Binding-site contacts:
Ligand atom O8 contacts residue PHE187 of chain 1.A at 3.6 Å.
Ligand atom C31 contacts residue HIS166 of chain 1.A at 3.8 Å.
Ligand atom C1 contacts residue THR109 of chain 1.A at 3.8 Å.
Ligand atom C28 contacts residue ILE93 of chain 1.A at 3.6 Å (hydrophobic).
Ligand atom C16 contacts residue ALA61 of chain 1.A at 3.5 Å (hydrophobic).
Ligand atom C16 contacts residue LEU175 of chain 1.A at 3.7 Å (hydrophobic).
Ligand atom N15 contacts residue ASP110 of chain 1.A at 3.8 Å.
Ligand atom C18 contacts residue PHE187 of chain 1.A at 3.7 Å (hydrophobic).
Ligand atom N21 contacts residue MET112 of chain 1.A at 2.9 Å (h-bond).
Ligand atom C10 contacts residue ASP186 of chain 1.A at 3.6 Å.
Ligand atom C20 contacts residue MET112 of chain 1.A at 3.8 Å (hydrophobic).
Ligand atom C29 contacts residue ALA185 of chain 1.A at 3.6 Å (hydrophobic).
Ligand atom N15 contacts residue MET112 of chain 1.A at 3.1 Å (h-bond).
Ligand atom N12 contacts residue GLU80 of chain 1.A at 2.9 Å (salt-bridge).
Ligand atom N24 contacts residue GLU80 of chain 1.A at 3.6 Å (salt-bridge).
Ligand atom N21 contacts residue TYR111 of chain 1.A at 3.5 Å.
Ligand atom C25 contacts residue MET84 of chain 1.A at 3.7 Å (hydrophobic).
Ligand atom C20 contacts residue GLY115 of chain 1.A at 3.7 Å.
Ligand atom CL9 contacts residue THR109 of chain 1.A at 3.5 Å.
Ligand atom C29 contacts residue LEU87 of chain 1.A at 3.7 Å (hydrophobic).
Ligand atom C22 contacts residue ASP186 of chain 1.A at 3.3 Å.
Ligand atom C29 contacts residue ILE184 of chain 1.A at 3.5 Å (hydrophobic).
Ligand atom C23 contacts residue ASP186 of chain 1.A at 3.3 Å.
Ligand atom C26 contacts residue MET84 of chain 1.A at 3.7 Å (hydrophobic).
Ligand atom CL9 contacts residue LYS63 of chain 1.A at 3.8 Å.
Ligand atom O11 contacts residue ASP186 of chain 1.A at 2.9 Å (salt-bridge).
Ligand atom C5 contacts residue MET84 of chain 1.A at 3.5 Å (hydrophobic).
Ligand atom N12 contacts residue MET84 of chain 1.A at 3.8 Å.
Ligand atom O11 contacts residue ALA185 of chain 1.A at 3.2 Å.
Ligand atom C23 contacts residue GLU80 of chain 1.A at 3.2 Å.
Ligand atom C32 contacts residue ASP186 of chain 1.A at 3.7 Å.
Ligand atom C14 contacts residue MET112 of chain 1.A at 3.9 Å (hydrophobic).
Ligand atom C22 contacts residue GLU80 of chain 1.A at 3.6 Å.
Ligand atom CL9 contacts residue VAL32 of chain 1.A at 3.8 Å.
Ligand atom C29 contacts residue ILE92 of chain 1.A at 3.8 Å (hydrophobic).
Ligand atom C7 contacts residue THR109 of chain 1.A at 3.3 Å.
Ligand atom C5 contacts residue GLU80 of chain 1.A at 3.3 Å.
Ligand atom C28 contacts residue LEU87 of chain 1.A at 3.6 Å (hydrophobic).
Ligand atom C16 contacts residue ASP110 of chain 1.A at 3.6 Å.
Ligand atom N12 contacts residue ASP186 of chain 1.A at 3.6 Å (salt-bridge).

A small-molecule ligand and the protein it binds are described below.
Small molecule (SMILES): O=C(N[C@@H]1CNC[C@H]1c1ccccc1)c1ccc(Cl)c(COc2cnc3[nH]ccc3c2)c1

Sequence of chain 1.A:
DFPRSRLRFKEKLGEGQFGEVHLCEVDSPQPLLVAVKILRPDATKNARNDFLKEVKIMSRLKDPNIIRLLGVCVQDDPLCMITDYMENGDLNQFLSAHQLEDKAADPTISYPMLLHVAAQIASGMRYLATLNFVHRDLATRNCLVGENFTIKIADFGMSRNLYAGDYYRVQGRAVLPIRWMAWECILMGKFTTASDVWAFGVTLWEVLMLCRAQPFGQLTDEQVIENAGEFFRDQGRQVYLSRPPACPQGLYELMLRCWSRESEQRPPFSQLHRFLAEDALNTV